Sequence of chain 1.C:
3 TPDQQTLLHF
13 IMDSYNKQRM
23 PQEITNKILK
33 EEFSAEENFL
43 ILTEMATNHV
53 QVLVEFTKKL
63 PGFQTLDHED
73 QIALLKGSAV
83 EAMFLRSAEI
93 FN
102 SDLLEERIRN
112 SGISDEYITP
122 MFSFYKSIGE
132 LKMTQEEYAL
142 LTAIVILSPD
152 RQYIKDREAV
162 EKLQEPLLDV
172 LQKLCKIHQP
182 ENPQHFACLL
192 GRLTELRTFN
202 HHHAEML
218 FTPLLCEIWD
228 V

A protein and the small-molecule ligand that binds it are described below.
Small molecule (SMILES): COCCOC(=O)c1c(C)nc(C)c(C(=O)OC(C)C)c1-c1cccc([N+](=O)[O-])c1

Binding-site contacts:
Ligand atom C5 contacts residue HIS204 of chain 1.C at 3.7 Å.
Ligand atom C11 contacts residue MET207 of chain 1.C at 3.8 Å (hydrophobic).
Ligand atom O2 contacts residue TYR118 of chain 1.C at 3.5 Å (h-bond).
Ligand atom O2 contacts residue HIS203 of chain 1.C at 3.8 Å.
Ligand atom C14 contacts residue MET207 of chain 1.C at 3.6 Å (hydrophobic).
Ligand atom C19 contacts residue ALA48 of chain 1.C at 3.8 Å (hydrophobic).
Ligand atom C13 contacts residue MET207 of chain 1.C at 3.0 Å (hydrophobic).
Ligand atom N1 contacts residue MET207 of chain 1.C at 3.1 Å (h-bond).
Ligand atom N contacts residue TRP226 of chain 1.C at 3.4 Å.
Ligand atom C6 contacts residue TRP226 of chain 1.C at 3.8 Å (hydrophobic).
Ligand atom O5 contacts residue PHE86 of chain 1.C at 3.7 Å.
Ligand atom C15 contacts residue MET122 of chain 1.C at 3.5 Å (hydrophobic).
Ligand atom C10 contacts residue PHE41 of chain 1.C at 3.5 Å (hydrophobic).
Ligand atom O contacts residue MET207 of chain 1.C at 2.9 Å.
Ligand atom O4 contacts residue MET85 of chain 1.C at 3.6 Å.
Ligand atom C17 contacts residue PHE86 of chain 1.C at 3.6 Å (hydrophobic).
Ligand atom C13 contacts residue PHE86 of chain 1.C at 3.6 Å (hydrophobic).
Ligand atom O6 contacts residue LEU44 of chain 1.C at 3.3 Å (h-bond).
Ligand atom C18 contacts residue SER89 of chain 1.C at 3.7 Å.
Ligand atom C14 contacts residue MET122 of chain 1.C at 3.7 Å (hydrophobic).
Ligand atom O3 contacts residue HIS204 of chain 1.C at 3.4 Å (h-bond).
Ligand atom N contacts residue HIS204 of chain 1.C at 3.0 Å (h-bond).
Ligand atom O6 contacts residue ALA48 of chain 1.C at 3.7 Å.
Ligand atom C1 contacts residue TRP226 of chain 1.C at 3.6 Å (hydrophobic).
Ligand atom C9 contacts residue LEU44 of chain 1.C at 3.8 Å (hydrophobic).
Ligand atom C20 contacts residue HIS51 of chain 1.C at 3.4 Å.
Ligand atom O3 contacts residue MET207 of chain 1.C at 3.3 Å (h-bond).
Ligand atom C5 contacts residue TRP226 of chain 1.C at 3.6 Å (hydrophobic).
Ligand atom O3 contacts residue HIS203 of chain 1.C at 3.5 Å.
Ligand atom C12 contacts residue MET207 of chain 1.C at 3.4 Å (hydrophobic).
Ligand atom C12 contacts residue PHE86 of chain 1.C at 3.7 Å (hydrophobic).
Ligand atom O6 contacts residue MET47 of chain 1.C at 3.8 Å.
Ligand atom C9 contacts residue THR45 of chain 1.C at 3.7 Å.
Ligand atom C7 contacts residue MET207 of chain 1.C at 3.4 Å (hydrophobic).
Ligand atom C10 contacts residue ILE114 of chain 1.C at 3.2 Å (hydrophobic).
Ligand atom O4 contacts residue PHE86 of chain 1.C at 3.6 Å.
Ligand atom C6 contacts residue HIS204 of chain 1.C at 3.5 Å.
Ligand atom C1 contacts residue HIS204 of chain 1.C at 3.8 Å.
Ligand atom C contacts residue HIS204 of chain 1.C at 3.6 Å.
Ligand atom O2 contacts residue PHE200 of chain 1.C at 3.5 Å.